A protein and the small-molecule ligand that binds it are described below.
Small molecule (SMILES): COC(=O)C1=C(C)NC(C)=C([N+](=O)[O-])[C@H]1c1ccccc1C(F)(F)F

Binding-site contacts:
Ligand atom C12 contacts residue THR935 of chain 1.D at 4.2 Å.
Ligand atom C15 contacts residue MET1056 of chain 1.D at 4.2 Å (hydrophobic).
Ligand atom N07 contacts residue PHE1008 of chain 1.D at 3.4 Å.
Ligand atom C15 contacts residue THR935 of chain 1.D at 4.2 Å.
Ligand atom O11 contacts residue PHE1008 of chain 1.D at 3.5 Å.
Ligand atom C08 contacts residue SER1011 of chain 1.D at 3.6 Å.
Ligand atom F19 contacts residue VAL932 of chain 1.D at 3.7 Å.
Ligand atom O23 contacts residue PHE1008 of chain 1.D at 4.1 Å.
Ligand atom C05 contacts residue PHE1008 of chain 1.D at 3.6 Å (hydrophobic).
Ligand atom C03 contacts residue PHE1008 of chain 1.D at 3.9 Å (hydrophobic).
Ligand atom N07 contacts residue SER1011 of chain 1.D at 2.5 Å (h-bond).
Ligand atom C08 contacts residue PHE1008 of chain 1.D at 3.8 Å (hydrophobic).
Ligand atom C06 contacts residue PHE1008 of chain 1.D at 3.2 Å (hydrophobic).
Ligand atom C13 contacts residue MET1057 of chain 1.D at 4.2 Å (hydrophobic).
Ligand atom O24 contacts residue THR936 of chain 1.D at 4.1 Å.
Ligand atom O24 contacts residue THR935 of chain 1.D at 3.2 Å (h-bond).
Ligand atom C06 contacts residue SER1011 of chain 1.D at 3.5 Å.
Ligand atom C02 contacts residue PHE1008 of chain 1.D at 3.3 Å (hydrophobic).
Ligand atom C16 contacts residue THR935 of chain 1.D at 3.9 Å.
Ligand atom C14 contacts residue ILE1052 of chain 1.D at 4.2 Å (hydrophobic).
Ligand atom C02 contacts residue SER1011 of chain 1.D at 3.5 Å.
Ligand atom C01 contacts residue TYR1048 of chain 1.D at 3.9 Å (hydrophobic).
Ligand atom C14 contacts residue MET1057 of chain 1.D at 3.5 Å (hydrophobic).
Ligand atom N09 contacts residue MET1366 of chain 1.D at 4.0 Å.
Ligand atom C08 contacts residue TYR1365 of chain 1.D at 3.9 Å (hydrophobic).
Ligand atom N09 contacts residue PHE1008 of chain 1.D at 3.9 Å.
Ligand atom F19 contacts residue THR935 of chain 1.D at 4.0 Å.
Ligand atom C17 contacts residue THR935 of chain 1.D at 3.9 Å.
Ligand atom C04 contacts residue PHE1008 of chain 1.D at 4.2 Å (hydrophobic).
Ligand atom O23 contacts residue GLN939 of chain 1.D at 4.2 Å.
Ligand atom C01 contacts residue SER1011 of chain 1.D at 3.5 Å.
Ligand atom C01 contacts residue GLN939 of chain 1.D at 3.3 Å.
Ligand atom O11 contacts residue MET1366 of chain 1.D at 2.6 Å.
Ligand atom C15 contacts residue MET1057 of chain 1.D at 4.0 Å (hydrophobic).
Ligand atom C01 contacts residue PHE1008 of chain 1.D at 3.3 Å (hydrophobic).
Ligand atom C25 contacts residue THR936 of chain 1.D at 3.0 Å.
Ligand atom C25 contacts residue THR935 of chain 1.D at 4.0 Å.
Ligand atom C22 contacts residue THR935 of chain 1.D at 4.2 Å.
Ligand atom C08 contacts residue THR1012 of chain 1.D at 3.9 Å.
Ligand atom C13 contacts residue ILE1052 of chain 1.D at 4.3 Å (hydrophobic).

Sequence of chain 1.D:
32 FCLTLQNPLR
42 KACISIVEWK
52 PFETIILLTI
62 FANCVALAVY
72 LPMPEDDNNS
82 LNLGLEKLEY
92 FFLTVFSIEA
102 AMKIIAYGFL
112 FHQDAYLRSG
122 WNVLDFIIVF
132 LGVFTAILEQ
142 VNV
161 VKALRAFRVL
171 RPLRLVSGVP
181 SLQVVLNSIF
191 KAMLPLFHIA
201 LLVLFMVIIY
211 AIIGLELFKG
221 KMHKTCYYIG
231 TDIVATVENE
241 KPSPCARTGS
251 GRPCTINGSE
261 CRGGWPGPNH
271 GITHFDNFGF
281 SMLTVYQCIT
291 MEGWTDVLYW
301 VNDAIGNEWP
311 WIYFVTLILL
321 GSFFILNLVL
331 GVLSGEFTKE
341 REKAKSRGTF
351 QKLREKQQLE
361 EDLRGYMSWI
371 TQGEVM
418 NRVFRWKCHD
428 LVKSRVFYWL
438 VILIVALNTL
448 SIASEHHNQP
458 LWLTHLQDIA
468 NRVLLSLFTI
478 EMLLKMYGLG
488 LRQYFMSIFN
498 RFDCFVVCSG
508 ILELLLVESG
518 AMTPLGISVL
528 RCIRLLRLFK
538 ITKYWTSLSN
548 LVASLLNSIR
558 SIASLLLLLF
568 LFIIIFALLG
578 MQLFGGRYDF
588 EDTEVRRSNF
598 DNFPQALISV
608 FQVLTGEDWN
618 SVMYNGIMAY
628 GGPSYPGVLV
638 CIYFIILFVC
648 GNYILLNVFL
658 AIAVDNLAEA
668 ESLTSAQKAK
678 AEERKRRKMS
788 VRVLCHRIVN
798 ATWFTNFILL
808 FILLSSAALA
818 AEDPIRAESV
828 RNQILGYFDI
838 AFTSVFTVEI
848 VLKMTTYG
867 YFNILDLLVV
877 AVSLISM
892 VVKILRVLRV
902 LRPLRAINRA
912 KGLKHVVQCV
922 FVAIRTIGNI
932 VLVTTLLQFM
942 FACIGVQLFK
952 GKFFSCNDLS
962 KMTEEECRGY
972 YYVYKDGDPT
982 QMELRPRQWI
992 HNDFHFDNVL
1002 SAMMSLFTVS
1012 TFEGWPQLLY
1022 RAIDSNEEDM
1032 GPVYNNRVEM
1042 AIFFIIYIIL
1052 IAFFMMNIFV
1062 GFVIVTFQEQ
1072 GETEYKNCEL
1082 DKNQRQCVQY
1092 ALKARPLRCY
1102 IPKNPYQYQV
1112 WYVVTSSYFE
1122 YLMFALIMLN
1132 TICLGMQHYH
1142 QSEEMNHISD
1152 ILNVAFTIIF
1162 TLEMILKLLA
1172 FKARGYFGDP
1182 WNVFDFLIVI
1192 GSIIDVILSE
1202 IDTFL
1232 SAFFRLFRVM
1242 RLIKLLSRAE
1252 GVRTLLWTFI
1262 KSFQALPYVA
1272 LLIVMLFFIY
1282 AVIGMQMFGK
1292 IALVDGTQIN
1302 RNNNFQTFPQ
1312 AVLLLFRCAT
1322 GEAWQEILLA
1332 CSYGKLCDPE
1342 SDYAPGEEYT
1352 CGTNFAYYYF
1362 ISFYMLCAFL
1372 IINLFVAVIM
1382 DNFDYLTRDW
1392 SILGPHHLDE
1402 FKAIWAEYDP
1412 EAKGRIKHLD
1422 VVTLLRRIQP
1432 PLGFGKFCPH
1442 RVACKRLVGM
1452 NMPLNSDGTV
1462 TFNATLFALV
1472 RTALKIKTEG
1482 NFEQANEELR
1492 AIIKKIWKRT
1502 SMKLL